This small molecule binds to this protein.
Small molecule (SMILES): CC(=O)N[C@@H]1[C@@H](O)[C@H](O)[C@@H](CO)O[C@H]1O

Binding-site contacts:
Ligand atom O7 contacts residue ASN7 of chain 3.B at 3.6 Å.
Ligand atom N2 contacts residue ASN7 of chain 3.B at 3.0 Å (h-bond).
Ligand atom C4 contacts residue ASN7 of chain 3.B at 4.2 Å.
Ligand atom C2 contacts residue ASN7 of chain 3.B at 2.5 Å.
Ligand atom C7 contacts residue SER8 of chain 3.B at 4.2 Å.
Ligand atom C8 contacts residue SER8 of chain 3.B at 3.5 Å.
Ligand atom C7 contacts residue ASN7 of chain 3.B at 3.5 Å.
Ligand atom C3 contacts residue ASN7 of chain 3.B at 3.8 Å.
Ligand atom C8 contacts residue SER9 of chain 3.B at 4.3 Å.
Ligand atom C1 contacts residue ASN7 of chain 3.B at 1.4 Å.
Ligand atom O5 contacts residue ASN7 of chain 3.B at 2.4 Å (h-bond).
Ligand atom C8 contacts residue ASN7 of chain 3.B at 3.7 Å.
Ligand atom N2 contacts residue SER8 of chain 3.B at 4.3 Å.
Ligand atom C5 contacts residue ASN7 of chain 3.B at 3.6 Å.

Sequence of chain 3.B:
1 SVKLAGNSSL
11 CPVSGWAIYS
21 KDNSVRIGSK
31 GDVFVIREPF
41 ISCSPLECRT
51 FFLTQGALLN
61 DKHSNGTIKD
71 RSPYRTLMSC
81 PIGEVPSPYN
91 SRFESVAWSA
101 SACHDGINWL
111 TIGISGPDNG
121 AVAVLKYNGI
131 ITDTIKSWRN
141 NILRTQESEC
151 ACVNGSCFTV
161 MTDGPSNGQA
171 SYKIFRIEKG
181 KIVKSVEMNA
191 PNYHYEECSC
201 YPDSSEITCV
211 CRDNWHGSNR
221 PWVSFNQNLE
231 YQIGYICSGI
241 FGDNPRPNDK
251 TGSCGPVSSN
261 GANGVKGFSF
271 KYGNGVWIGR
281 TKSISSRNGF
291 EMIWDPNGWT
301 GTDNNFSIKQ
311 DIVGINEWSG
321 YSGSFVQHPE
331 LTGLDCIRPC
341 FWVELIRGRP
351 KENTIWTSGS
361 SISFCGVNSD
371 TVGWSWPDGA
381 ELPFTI